The protein below binds the small molecule below.
Small molecule (SMILES): CC(=O)N[C@@H]1[C@@H](O)[C@H](O)[C@@H](CO)O[C@H]1O

Sequence of chain 40.K:
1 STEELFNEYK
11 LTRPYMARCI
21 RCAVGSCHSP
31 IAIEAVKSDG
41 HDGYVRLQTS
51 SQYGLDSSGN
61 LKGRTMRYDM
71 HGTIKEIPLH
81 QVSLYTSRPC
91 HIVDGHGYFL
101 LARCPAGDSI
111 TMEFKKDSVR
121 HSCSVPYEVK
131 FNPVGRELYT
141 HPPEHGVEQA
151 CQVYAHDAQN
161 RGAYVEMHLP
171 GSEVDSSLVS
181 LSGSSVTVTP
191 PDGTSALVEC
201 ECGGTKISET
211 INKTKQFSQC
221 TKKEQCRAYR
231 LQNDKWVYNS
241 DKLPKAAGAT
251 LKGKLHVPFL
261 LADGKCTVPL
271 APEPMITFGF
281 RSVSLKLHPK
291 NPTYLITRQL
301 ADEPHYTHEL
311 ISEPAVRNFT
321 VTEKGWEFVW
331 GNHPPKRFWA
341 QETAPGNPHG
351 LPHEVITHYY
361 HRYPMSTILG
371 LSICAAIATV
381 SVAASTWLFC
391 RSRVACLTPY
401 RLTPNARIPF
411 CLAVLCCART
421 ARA

Binding-site contacts:
Ligand atom O6 contacts residue ASN318 of chain 40.K at 3.0 Å (h-bond).
Ligand atom C6 contacts residue ASN318 of chain 40.K at 3.2 Å.
Ligand atom O6 contacts residue SER284 of chain 40.K at 2.9 Å (h-bond).
Ligand atom C6 contacts residue SER284 of chain 40.K at 3.4 Å.
Ligand atom O4 contacts residue ASN318 of chain 40.K at 4.5 Å.